Sequence of chain 1.C:
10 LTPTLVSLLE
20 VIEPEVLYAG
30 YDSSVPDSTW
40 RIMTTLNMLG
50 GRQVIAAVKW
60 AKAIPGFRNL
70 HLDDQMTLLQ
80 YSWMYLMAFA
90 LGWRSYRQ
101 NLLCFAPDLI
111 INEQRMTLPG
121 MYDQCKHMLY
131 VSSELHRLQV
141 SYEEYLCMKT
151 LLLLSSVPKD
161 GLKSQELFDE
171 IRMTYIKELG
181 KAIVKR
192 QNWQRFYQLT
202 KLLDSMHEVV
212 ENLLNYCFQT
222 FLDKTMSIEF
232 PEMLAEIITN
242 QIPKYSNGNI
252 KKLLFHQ

The small molecule below binds the protein below.
Small molecule (SMILES): C[C@@H]1C[C@H]2[C@@H]3C[C@H](F)C4=CC(=O)C=C[C@]4(C)[C@@]3(F)[C@@H](O)C[C@]2(C)[C@@]1(OC(=O)c1ccco1)C(=O)SCF

Binding-site contacts:
Ligand atom C23 contacts residue LEU45 of chain 1.C at 3.7 Å (hydrophobic).
Ligand atom C10 contacts residue GLN52 of chain 1.C at 3.2 Å.
Ligand atom F1 contacts residue ALA87 of chain 1.C at 3.2 Å.
Ligand atom C12 contacts residue GLY49 of chain 1.C at 3.7 Å.
Ligand atom C6 contacts residue MET83 of chain 1.C at 3.7 Å (hydrophobic).
Ligand atom C7 contacts residue MET86 of chain 1.C at 3.6 Å (hydrophobic).
Ligand atom O2 contacts residue ASN46 of chain 1.C at 2.9 Å (h-bond).
Ligand atom F2 contacts residue PHE105 of chain 1.C at 3.4 Å.
Ligand atom C24 contacts residue LEU45 of chain 1.C at 3.5 Å (hydrophobic).
Ligand atom O4 contacts residue MET42 of chain 1.C at 3.8 Å.
Ligand atom O4 contacts residue TYR217 of chain 1.C at 3.4 Å.
Ligand atom O6 contacts residue CYS218 of chain 1.C at 3.4 Å.
Ligand atom O6 contacts residue TYR217 of chain 1.C at 3.4 Å.
Ligand atom C7 contacts residue MET83 of chain 1.C at 3.7 Å (hydrophobic).
Ligand atom C24 contacts residue MET121 of chain 1.C at 3.7 Å (hydrophobic).
Ligand atom C24 contacts residue CYS125 of chain 1.C at 3.7 Å (hydrophobic).
Ligand atom C25 contacts residue CYS125 of chain 1.C at 3.8 Å (hydrophobic).
Ligand atom C17 contacts residue ASN46 of chain 1.C at 3.4 Å.
Ligand atom F3 contacts residue PHE231 of chain 1.C at 3.1 Å.
Ligand atom C19 contacts residue ASN46 of chain 1.C at 3.4 Å.
Ligand atom O1 contacts residue GLN52 of chain 1.C at 3.0 Å (h-bond).
Ligand atom C8 contacts residue MET86 of chain 1.C at 3.8 Å (hydrophobic).
Ligand atom C1 contacts residue LEU214 of chain 1.C at 3.5 Å (hydrophobic).
Ligand atom S1 contacts residue MET42 of chain 1.C at 3.7 Å.
Ligand atom O5 contacts residue MET42 of chain 1.C at 3.6 Å.
Ligand atom F3 contacts residue THR221 of chain 1.C at 3.3 Å.
Ligand atom C2 contacts residue LEU214 of chain 1.C at 3.6 Å (hydrophobic).
Ligand atom O1 contacts residue PHE105 of chain 1.C at 3.7 Å.
Ligand atom C19 contacts residue CYS218 of chain 1.C at 3.8 Å (hydrophobic).
Ligand atom C25 contacts residue MET121 of chain 1.C at 3.6 Å (hydrophobic).
Ligand atom C27 contacts residue THR221 of chain 1.C at 3.7 Å.
Ligand atom F1 contacts residue MET86 of chain 1.C at 3.4 Å.
Ligand atom O2 contacts residue LEU45 of chain 1.C at 3.7 Å.
Ligand atom C12 contacts residue LEU45 of chain 1.C at 3.3 Å (hydrophobic).
Ligand atom C3 contacts residue MET83 of chain 1.C at 3.7 Å (hydrophobic).
Ligand atom O1 contacts residue ARG93 of chain 1.C at 2.9 Å (salt-bridge).
Ligand atom O4 contacts residue GLN124 of chain 1.C at 3.4 Å.
Ligand atom C16 contacts residue ASN46 of chain 1.C at 3.7 Å.
Ligand atom C10 contacts residue PHE105 of chain 1.C at 3.7 Å (hydrophobic).
Ligand atom C11 contacts residue GLN52 of chain 1.C at 3.6 Å.